A small-molecule ligand and the protein it binds are described below.
Small molecule (SMILES): COc1ccc2c(c1)N(C(=O)OC(C)C)[C@@H](CSC)C(=S)N2

Binding-site contacts:
Ligand atom C2 contacts residue LEU100 of chain 1.A at 3.9 Å (hydrophobic).
Ligand atom S2 contacts residue VAL189 of chain 1.A at 3.7 Å.
Ligand atom O3 contacts residue LEU234 of chain 1.A at 3.9 Å.
Ligand atom C11 contacts residue LEU234 of chain 1.A at 3.7 Å (hydrophobic).
Ligand atom O3 contacts residue VAL106 of chain 1.A at 3.8 Å.
Ligand atom N1 contacts residue LEU100 of chain 1.A at 3.7 Å.
Ligand atom O1 contacts residue TYR181 of chain 1.A at 3.2 Å.
Ligand atom S1 contacts residue LYS101 of chain 1.A at 3.5 Å.
Ligand atom N2 contacts residue ASN103 of chain 1.A at 4.1 Å.
Ligand atom C14 contacts residue TYR181 of chain 1.A at 4.0 Å (hydrophobic).
Ligand atom C7 contacts residue TYR318 of chain 1.A at 3.4 Å (hydrophobic).
Ligand atom C15 contacts residue PRO236 of chain 1.A at 4.1 Å (hydrophobic).
Ligand atom C9 contacts residue TYR188 of chain 1.A at 4.0 Å (hydrophobic).
Ligand atom C7 contacts residue VAL106 of chain 1.A at 4.1 Å (hydrophobic).
Ligand atom C11 contacts residue LEU100 of chain 1.A at 3.4 Å (hydrophobic).
Ligand atom C14 contacts residue GLY190 of chain 1.A at 3.9 Å.
Ligand atom C6 contacts residue VAL106 of chain 1.A at 3.9 Å (hydrophobic).
Ligand atom C14 contacts residue TYR188 of chain 1.A at 3.0 Å (hydrophobic).
Ligand atom C15 contacts residue HIS235 of chain 1.A at 3.8 Å.
Ligand atom C3 contacts residue LYS101 of chain 1.A at 3.6 Å.
Ligand atom C8 contacts residue LYS101 of chain 1.A at 3.4 Å.
Ligand atom C12 contacts residue TRP229 of chain 1.A at 4.0 Å (hydrophobic).
Ligand atom C15 contacts residue LEU234 of chain 1.A at 3.6 Å (hydrophobic).
Ligand atom C10 contacts residue TYR188 of chain 1.A at 3.3 Å (hydrophobic).
Ligand atom O3 contacts residue PHE227 of chain 1.A at 3.9 Å.
Ligand atom S2 contacts residue TYR188 of chain 1.A at 3.0 Å (h-bond).
Ligand atom C14 contacts residue VAL179 of chain 1.A at 3.3 Å (hydrophobic).
Ligand atom C3 contacts residue LEU100 of chain 1.A at 3.8 Å (hydrophobic).
Ligand atom C12 contacts residue TYR181 of chain 1.A at 3.1 Å (hydrophobic).
Ligand atom O2 contacts residue TYR188 of chain 1.A at 2.9 Å.
Ligand atom C14 contacts residue ILE180 of chain 1.A at 4.0 Å (hydrophobic).
Ligand atom C2 contacts residue LYS101 of chain 1.A at 3.9 Å.
Ligand atom C15 contacts residue PHE227 of chain 1.A at 3.6 Å (hydrophobic).
Ligand atom C8 contacts residue TYR318 of chain 1.A at 3.6 Å (hydrophobic).
Ligand atom N2 contacts residue LEU100 of chain 1.A at 3.2 Å.
Ligand atom C13 contacts residue ASN103 of chain 1.A at 3.7 Å.
Ligand atom S2 contacts residue GLY190 of chain 1.A at 3.8 Å.
Ligand atom C12 contacts residue PRO95 of chain 1.A at 4.1 Å (hydrophobic).
Ligand atom C4 contacts residue LEU100 of chain 1.A at 3.7 Å (hydrophobic).
Ligand atom N2 contacts residue LYS101 of chain 1.A at 2.9 Å (salt-bridge).

Sequence of chain 1.A:
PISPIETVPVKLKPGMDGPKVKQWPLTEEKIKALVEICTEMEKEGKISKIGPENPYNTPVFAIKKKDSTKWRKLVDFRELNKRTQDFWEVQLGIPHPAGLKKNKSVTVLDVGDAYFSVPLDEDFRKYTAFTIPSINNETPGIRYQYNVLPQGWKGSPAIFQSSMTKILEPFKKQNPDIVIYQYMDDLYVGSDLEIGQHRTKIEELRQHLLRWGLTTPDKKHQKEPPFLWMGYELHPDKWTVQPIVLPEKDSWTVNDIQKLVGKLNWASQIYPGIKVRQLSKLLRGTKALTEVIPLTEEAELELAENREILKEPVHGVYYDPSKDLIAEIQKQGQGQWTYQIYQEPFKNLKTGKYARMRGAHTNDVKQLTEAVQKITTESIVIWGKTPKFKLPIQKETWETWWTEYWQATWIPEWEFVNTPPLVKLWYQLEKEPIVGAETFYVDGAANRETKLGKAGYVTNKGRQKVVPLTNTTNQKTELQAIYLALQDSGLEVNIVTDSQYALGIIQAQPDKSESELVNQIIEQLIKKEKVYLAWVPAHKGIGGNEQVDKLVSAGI

Sequence of chain 1.B:
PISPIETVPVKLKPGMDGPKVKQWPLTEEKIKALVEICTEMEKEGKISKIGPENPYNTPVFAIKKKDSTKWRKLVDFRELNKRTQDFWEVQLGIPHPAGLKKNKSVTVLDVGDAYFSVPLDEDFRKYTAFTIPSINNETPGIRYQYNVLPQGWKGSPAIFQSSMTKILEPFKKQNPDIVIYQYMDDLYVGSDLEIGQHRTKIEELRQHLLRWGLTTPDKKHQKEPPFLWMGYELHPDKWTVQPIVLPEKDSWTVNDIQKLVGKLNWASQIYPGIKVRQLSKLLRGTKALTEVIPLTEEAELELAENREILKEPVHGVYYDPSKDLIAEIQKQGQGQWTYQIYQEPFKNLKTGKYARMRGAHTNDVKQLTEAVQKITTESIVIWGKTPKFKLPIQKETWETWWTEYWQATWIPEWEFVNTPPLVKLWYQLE